The protein below binds the small molecule below.
Small molecule (SMILES): O=C(Nc1cncc2ccccc12)[C@@H]1CCSc2ccc(Cl)cc21

Binding-site contacts:
Ligand atom CL contacts residue HIS164 of chain 1.A at 3.7 Å.
Ligand atom C13 contacts residue ASN142 of chain 1.A at 3.9 Å.
Ligand atom C2 contacts residue DMS1 of chain 1.E at 4.0 Å.
Ligand atom C12 contacts residue LEU141 of chain 1.A at 3.7 Å (hydrophobic).
Ligand atom C9 contacts residue GLU166 of chain 1.A at 3.8 Å.
Ligand atom S contacts residue GLN189 of chain 1.A at 3.4 Å.
Ligand atom C9 contacts residue HIS163 of chain 1.A at 3.0 Å.
Ligand atom C1 contacts residue ARG188 of chain 1.A at 3.8 Å.
Ligand atom C contacts residue HIS164 of chain 1.A at 3.9 Å.
Ligand atom C9 contacts residue MET165 of chain 1.A at 4.0 Å (hydrophobic).
Ligand atom C18 contacts residue HIS41 of chain 1.A at 3.9 Å.
Ligand atom C18 contacts residue HIS164 of chain 1.A at 3.3 Å.
Ligand atom C9 contacts residue CYS145 of chain 1.A at 3.8 Å (hydrophobic).
Ligand atom N contacts residue CYS145 of chain 1.A at 3.7 Å.
Ligand atom O contacts residue GLU166 of chain 1.A at 3.0 Å (salt-bridge).
Ligand atom C11 contacts residue LEU141 of chain 1.A at 3.7 Å (hydrophobic).
Ligand atom N1 contacts residue HIS163 of chain 1.A at 2.5 Å (h-bond).
Ligand atom C contacts residue MET165 of chain 1.A at 3.5 Å (hydrophobic).
Ligand atom C10 contacts residue SER144 of chain 1.A at 3.9 Å.
Ligand atom CL contacts residue MET165 of chain 1.A at 3.7 Å.
Ligand atom C10 contacts residue GLU166 of chain 1.A at 3.4 Å.
Ligand atom N1 contacts residue PHE140 of chain 1.A at 3.7 Å.
Ligand atom C18 contacts residue MET165 of chain 1.A at 3.6 Å (hydrophobic).
Ligand atom C2 contacts residue GLN189 of chain 1.A at 3.7 Å.
Ligand atom C12 contacts residue GLU166 of chain 1.A at 3.3 Å.
Ligand atom O contacts residue MET165 of chain 1.A at 3.4 Å.
Ligand atom C1 contacts residue MET165 of chain 1.A at 3.7 Å (hydrophobic).
Ligand atom C11 contacts residue GLU166 of chain 1.A at 3.6 Å.
Ligand atom C12 contacts residue ASN142 of chain 1.A at 3.8 Å.
Ligand atom C11 contacts residue PHE140 of chain 1.A at 3.9 Å (hydrophobic).
Ligand atom C10 contacts residue LEU141 of chain 1.A at 3.7 Å (hydrophobic).
Ligand atom N1 contacts residue SER144 of chain 1.A at 3.5 Å (h-bond).
Ligand atom CL contacts residue ASP187 of chain 1.A at 3.4 Å.
Ligand atom C10 contacts residue PHE140 of chain 1.A at 3.4 Å (hydrophobic).
Ligand atom C10 contacts residue HIS163 of chain 1.A at 3.7 Å.
Ligand atom CL contacts residue HIS41 of chain 1.A at 3.4 Å.
Ligand atom C1 contacts residue MET49 of chain 1.A at 3.6 Å (hydrophobic).
Ligand atom C12 contacts residue PHE140 of chain 1.A at 3.5 Å (hydrophobic).
Ligand atom C contacts residue MET49 of chain 1.A at 3.8 Å (hydrophobic).
Ligand atom N1 contacts residue GLU166 of chain 1.A at 3.8 Å.

Sequence of chain 1.B:
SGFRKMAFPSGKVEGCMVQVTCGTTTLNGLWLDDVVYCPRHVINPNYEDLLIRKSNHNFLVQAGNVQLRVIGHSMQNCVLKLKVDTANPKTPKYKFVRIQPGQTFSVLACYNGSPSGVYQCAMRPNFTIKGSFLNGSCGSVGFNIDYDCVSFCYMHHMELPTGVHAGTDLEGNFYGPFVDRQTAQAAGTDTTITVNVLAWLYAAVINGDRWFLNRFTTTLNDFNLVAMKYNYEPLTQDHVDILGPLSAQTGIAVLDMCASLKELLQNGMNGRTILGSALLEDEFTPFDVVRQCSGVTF

Sequence of chain 1.A:
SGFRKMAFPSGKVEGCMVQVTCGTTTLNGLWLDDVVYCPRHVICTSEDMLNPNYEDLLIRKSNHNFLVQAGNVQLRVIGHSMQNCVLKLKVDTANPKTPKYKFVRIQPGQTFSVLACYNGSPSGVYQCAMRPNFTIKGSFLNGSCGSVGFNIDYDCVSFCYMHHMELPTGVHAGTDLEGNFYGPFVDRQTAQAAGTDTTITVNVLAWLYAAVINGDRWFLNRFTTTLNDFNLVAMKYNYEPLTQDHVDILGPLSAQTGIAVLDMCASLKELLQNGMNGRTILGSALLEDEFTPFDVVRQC